Binding-site contacts:
Ligand atom C4 contacts residue CA1 of chain 1.F at 3.6 Å.
Ligand atom O2 contacts residue TRP116 of chain 1.A at 4.0 Å.
Ligand atom O1 contacts residue CA1 of chain 1.F at 2.9 Å.
Ligand atom O1 contacts residue TRP116 of chain 1.A at 4.2 Å.
Ligand atom O2 contacts residue CA1 of chain 1.F at 3.3 Å.
Ligand atom C1 contacts residue VAL58 of chain 1.A at 4.4 Å (hydrophobic).
Ligand atom C1 contacts residue CA1 of chain 1.F at 3.6 Å.
Ligand atom C3 contacts residue CA1 of chain 1.F at 3.3 Å.
Ligand atom C1 contacts residue TRP116 of chain 1.A at 4.0 Å (hydrophobic).
Ligand atom O4 contacts residue CA1 of chain 1.F at 3.3 Å.
Ligand atom C2 contacts residue CA1 of chain 1.F at 3.5 Å.
Ligand atom C2 contacts residue VAL58 of chain 1.A at 4.2 Å (hydrophobic).
Ligand atom C2 contacts residue TRP116 of chain 1.A at 4.4 Å (hydrophobic).

A small-molecule ligand and the protein it binds are described below.
Small molecule (SMILES): [O]C[C@H](O)CCO

Sequence of chain 1.A:
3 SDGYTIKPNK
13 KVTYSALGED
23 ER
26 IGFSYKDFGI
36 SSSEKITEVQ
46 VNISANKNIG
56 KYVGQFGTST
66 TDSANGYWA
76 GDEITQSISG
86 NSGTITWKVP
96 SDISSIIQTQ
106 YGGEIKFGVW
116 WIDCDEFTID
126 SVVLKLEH